Sequence of chain 1.A:
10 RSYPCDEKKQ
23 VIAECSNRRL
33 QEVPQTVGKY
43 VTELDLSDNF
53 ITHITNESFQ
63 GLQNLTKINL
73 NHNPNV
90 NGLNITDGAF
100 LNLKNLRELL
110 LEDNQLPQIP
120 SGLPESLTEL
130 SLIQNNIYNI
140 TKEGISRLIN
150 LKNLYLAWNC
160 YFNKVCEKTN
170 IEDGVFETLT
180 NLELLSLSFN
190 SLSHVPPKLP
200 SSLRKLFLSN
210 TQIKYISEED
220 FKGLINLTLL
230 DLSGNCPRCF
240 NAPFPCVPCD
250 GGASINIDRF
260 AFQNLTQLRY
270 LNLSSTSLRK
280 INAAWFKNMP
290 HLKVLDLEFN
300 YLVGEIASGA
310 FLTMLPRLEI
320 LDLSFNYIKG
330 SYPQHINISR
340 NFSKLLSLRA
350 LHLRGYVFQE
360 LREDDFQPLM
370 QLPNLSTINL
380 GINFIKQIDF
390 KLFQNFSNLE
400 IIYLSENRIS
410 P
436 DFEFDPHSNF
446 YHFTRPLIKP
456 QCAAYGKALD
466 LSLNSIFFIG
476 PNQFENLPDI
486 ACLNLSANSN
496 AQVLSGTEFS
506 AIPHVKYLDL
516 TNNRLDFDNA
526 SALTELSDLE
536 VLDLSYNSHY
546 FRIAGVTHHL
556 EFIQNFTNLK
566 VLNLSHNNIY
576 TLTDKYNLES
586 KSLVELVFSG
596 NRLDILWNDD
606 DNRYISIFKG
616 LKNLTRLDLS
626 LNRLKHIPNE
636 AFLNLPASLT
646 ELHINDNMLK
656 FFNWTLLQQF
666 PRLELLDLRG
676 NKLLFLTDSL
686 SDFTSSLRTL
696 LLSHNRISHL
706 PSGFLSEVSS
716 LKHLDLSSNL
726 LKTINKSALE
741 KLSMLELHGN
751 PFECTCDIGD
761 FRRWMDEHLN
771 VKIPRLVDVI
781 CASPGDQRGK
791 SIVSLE

Binding-site contacts:
Ligand atom C5 contacts residue GLN559 of chain 1.A at 4.4 Å.
Ligand atom O7 contacts residue THR529 of chain 1.A at 4.5 Å.
Ligand atom C2 contacts residue ASN560 of chain 1.A at 2.4 Å.
Ligand atom C1 contacts residue ASN560 of chain 1.A at 1.4 Å.
Ligand atom O5 contacts residue ASN560 of chain 1.A at 2.2 Å (h-bond).
Ligand atom O6 contacts residue GLN559 of chain 1.A at 3.4 Å (h-bond).
Ligand atom N2 contacts residue ASN560 of chain 1.A at 2.9 Å (h-bond).
Ligand atom C8 contacts residue ASN560 of chain 1.A at 4.4 Å.
Ligand atom C5 contacts residue ASN560 of chain 1.A at 3.5 Å.
Ligand atom C3 contacts residue ASN560 of chain 1.A at 3.7 Å.
Ligand atom C8 contacts residue THR529 of chain 1.A at 3.4 Å.
Ligand atom C7 contacts residue THR529 of chain 1.A at 4.4 Å.
Ligand atom C4 contacts residue ASN560 of chain 1.A at 4.1 Å.
Ligand atom O5 contacts residue GLN559 of chain 1.A at 4.3 Å.
Ligand atom O7 contacts residue ASN560 of chain 1.A at 2.9 Å (h-bond).
Ligand atom C7 contacts residue ASN560 of chain 1.A at 3.1 Å.

A small-molecule ligand and the protein it binds are described below.
Small molecule (SMILES): CC(=O)N[C@@H]1[C@@H](O)[C@H](O)[C@@H](CO)O[C@H]1O